This small molecule binds to this protein.
Small molecule (SMILES): CC(C)CCC[C@@H](C)[C@H]1CC[C@H]2[C@@H]3CC=C4C[C@@H](O)CC[C@]4(C)[C@H]3CC[C@]12C

Binding-site contacts:
Ligand atom C10 contacts residue LEU53 of chain 1.C at 4.3 Å (hydrophobic).
Ligand atom C3 contacts residue TYR49 of chain 1.C at 4.1 Å (hydrophobic).
Ligand atom C12 contacts residue LEU221 of chain 1.C at 4.5 Å (hydrophobic).
Ligand atom C19 contacts residue LEU313 of chain 1.C at 4.3 Å (hydrophobic).
Ligand atom C5 contacts residue LEU53 of chain 1.C at 4.3 Å (hydrophobic).
Ligand atom C1 contacts residue LEU53 of chain 1.C at 4.2 Å (hydrophobic).
Ligand atom C17 contacts residue ILE57 of chain 1.C at 4.5 Å (hydrophobic).
Ligand atom C2 contacts residue LEU270 of chain 1.C at 4.4 Å (hydrophobic).
Ligand atom C11 contacts residue LEU221 of chain 1.C at 4.4 Å (hydrophobic).
Ligand atom C2 contacts residue LEU271 of chain 1.C at 4.4 Å (hydrophobic).
Ligand atom O1 contacts residue PHE280 of chain 1.C at 3.7 Å.
Ligand atom C6 contacts residue TYR49 of chain 1.C at 4.5 Å (hydrophobic).
Ligand atom C4 contacts residue TYR49 of chain 1.C at 4.5 Å (hydrophobic).
Ligand atom C19 contacts residue LEU271 of chain 1.C at 4.4 Å (hydrophobic).
Ligand atom C12 contacts residue LEU53 of chain 1.C at 3.7 Å (hydrophobic).
Ligand atom C9 contacts residue LEU53 of chain 1.C at 3.7 Å (hydrophobic).
Ligand atom C8 contacts residue LEU53 of chain 1.C at 4.2 Å (hydrophobic).
Ligand atom C26 contacts residue PHE199 of chain 1.C at 4.2 Å (hydrophobic).
Ligand atom O1 contacts residue GLY275 of chain 1.C at 4.3 Å.
Ligand atom C4 contacts residue PRO277 of chain 1.C at 4.2 Å (hydrophobic).
Ligand atom O1 contacts residue SER274 of chain 1.C at 3.7 Å.
Ligand atom C21 contacts residue PHE203 of chain 1.C at 3.5 Å (hydrophobic).
Ligand atom C4 contacts residue LEU313 of chain 1.C at 4.1 Å (hydrophobic).
Ligand atom C14 contacts residue LEU53 of chain 1.C at 4.2 Å (hydrophobic).
Ligand atom C16 contacts residue ILE57 of chain 1.C at 3.7 Å (hydrophobic).
Ligand atom C11 contacts residue LEU53 of chain 1.C at 4.0 Å (hydrophobic).
Ligand atom C7 contacts residue LEU53 of chain 1.C at 3.8 Å (hydrophobic).
Ligand atom C6 contacts residue LEU53 of chain 1.C at 4.1 Å (hydrophobic).

Sequence of chain 1.C:
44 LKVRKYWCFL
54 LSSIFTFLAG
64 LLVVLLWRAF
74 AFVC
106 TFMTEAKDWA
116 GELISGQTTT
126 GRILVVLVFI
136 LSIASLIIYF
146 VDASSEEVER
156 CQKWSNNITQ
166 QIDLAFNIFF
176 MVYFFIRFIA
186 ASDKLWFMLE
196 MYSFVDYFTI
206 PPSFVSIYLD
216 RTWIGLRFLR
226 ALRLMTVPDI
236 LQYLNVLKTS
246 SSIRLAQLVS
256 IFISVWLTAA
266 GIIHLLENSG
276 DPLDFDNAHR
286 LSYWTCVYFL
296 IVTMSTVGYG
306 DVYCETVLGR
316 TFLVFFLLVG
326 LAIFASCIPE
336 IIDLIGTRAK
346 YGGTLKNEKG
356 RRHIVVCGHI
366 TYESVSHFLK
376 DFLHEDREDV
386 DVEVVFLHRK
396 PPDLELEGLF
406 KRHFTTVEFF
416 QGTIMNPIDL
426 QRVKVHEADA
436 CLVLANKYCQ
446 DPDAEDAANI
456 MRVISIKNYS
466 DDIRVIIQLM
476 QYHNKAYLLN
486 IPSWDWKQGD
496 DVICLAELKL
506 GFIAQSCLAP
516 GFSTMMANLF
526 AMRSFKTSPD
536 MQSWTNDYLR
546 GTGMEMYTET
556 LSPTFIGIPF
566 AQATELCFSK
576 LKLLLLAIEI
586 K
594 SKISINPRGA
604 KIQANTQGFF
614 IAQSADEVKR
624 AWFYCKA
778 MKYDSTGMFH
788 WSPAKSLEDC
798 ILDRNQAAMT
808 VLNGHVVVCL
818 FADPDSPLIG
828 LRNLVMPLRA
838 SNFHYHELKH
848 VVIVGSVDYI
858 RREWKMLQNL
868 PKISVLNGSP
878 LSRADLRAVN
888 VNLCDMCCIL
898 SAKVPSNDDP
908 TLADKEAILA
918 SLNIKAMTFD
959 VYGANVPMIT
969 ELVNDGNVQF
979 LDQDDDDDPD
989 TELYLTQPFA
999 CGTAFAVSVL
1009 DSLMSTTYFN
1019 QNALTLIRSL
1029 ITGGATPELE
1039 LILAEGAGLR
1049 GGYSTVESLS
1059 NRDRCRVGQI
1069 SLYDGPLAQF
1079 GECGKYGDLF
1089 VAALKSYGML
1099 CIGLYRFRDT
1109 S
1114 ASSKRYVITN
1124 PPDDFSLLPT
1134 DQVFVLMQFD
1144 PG